Sequence of chain 1.A:
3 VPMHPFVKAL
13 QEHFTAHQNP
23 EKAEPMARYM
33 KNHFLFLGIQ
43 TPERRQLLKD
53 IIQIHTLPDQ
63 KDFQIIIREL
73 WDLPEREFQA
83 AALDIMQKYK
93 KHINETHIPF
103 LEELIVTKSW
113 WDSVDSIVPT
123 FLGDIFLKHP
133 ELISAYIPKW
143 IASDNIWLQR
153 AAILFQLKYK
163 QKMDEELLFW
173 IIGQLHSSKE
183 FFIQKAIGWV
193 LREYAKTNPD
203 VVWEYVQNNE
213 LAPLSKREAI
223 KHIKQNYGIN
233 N

Binding-site contacts:
Ligand atom C8 contacts residue TYR31 of chain 1.A at 3.8 Å (hydrophobic).
Ligand atom N9 contacts residue TYR31 of chain 1.A at 3.7 Å.

This protein binds this small molecule.
Small molecule (SMILES): Cc1cnc(N)c2[nH]cnc12